The small molecule below binds the protein below.
Small molecule (SMILES): Nc1ncnc2c1ncn2[C@@H]1O[C@H](CO[P](=O)(O)O[P](=O)(O)NP(=O)(O)O)[C@@H](O)[C@H]1O

Sequence of chain 1.O:
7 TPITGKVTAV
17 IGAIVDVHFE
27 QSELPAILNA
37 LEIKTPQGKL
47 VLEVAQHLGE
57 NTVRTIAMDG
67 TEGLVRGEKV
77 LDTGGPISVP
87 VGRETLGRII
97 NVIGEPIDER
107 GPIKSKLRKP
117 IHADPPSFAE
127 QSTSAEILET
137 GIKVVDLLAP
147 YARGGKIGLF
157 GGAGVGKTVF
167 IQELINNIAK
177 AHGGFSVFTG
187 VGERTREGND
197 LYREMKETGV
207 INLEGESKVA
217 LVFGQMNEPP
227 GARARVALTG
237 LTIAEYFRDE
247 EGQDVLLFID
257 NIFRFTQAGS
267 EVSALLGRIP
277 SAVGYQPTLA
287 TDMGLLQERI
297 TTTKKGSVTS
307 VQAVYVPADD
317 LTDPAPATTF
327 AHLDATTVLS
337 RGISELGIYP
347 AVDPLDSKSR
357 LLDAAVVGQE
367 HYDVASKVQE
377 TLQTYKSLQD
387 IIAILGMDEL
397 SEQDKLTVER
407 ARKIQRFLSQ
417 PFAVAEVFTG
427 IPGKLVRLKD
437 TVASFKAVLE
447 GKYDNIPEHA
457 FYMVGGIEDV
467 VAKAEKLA

Sequence of chain 1.K:
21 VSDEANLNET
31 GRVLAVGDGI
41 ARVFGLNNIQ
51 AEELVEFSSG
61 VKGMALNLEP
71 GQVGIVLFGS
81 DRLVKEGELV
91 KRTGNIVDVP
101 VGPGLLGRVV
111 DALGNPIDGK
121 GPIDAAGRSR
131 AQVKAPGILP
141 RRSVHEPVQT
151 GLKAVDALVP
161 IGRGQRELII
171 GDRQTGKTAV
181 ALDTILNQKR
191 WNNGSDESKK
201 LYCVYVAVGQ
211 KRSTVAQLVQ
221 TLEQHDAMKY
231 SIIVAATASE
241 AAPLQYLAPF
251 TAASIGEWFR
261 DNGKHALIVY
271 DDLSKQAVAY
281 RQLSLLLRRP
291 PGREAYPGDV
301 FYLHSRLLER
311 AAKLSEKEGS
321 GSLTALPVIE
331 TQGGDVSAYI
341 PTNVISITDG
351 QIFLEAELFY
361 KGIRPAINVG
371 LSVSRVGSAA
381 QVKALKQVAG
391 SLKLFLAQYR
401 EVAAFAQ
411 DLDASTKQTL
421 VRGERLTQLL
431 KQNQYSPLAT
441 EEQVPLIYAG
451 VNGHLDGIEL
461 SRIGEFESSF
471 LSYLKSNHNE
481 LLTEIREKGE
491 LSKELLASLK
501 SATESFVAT

Binding-site contacts:
Ligand atom N1 contacts residue ALA421 of chain 1.O at 3.4 Å.
Ligand atom O2A contacts residue ARG375 of chain 1.K at 3.3 Å (salt-bridge).
Ligand atom O2' contacts residue VAL373 of chain 1.K at 3.5 Å.
Ligand atom O1G contacts residue ALA159 of chain 1.O at 3.1 Å.
Ligand atom O1B contacts residue GLY162 of chain 1.O at 3.2 Å (h-bond).
Ligand atom N6 contacts residue PHE418 of chain 1.O at 3.5 Å.
Ligand atom N3B contacts residue MG1 of chain 1.UA at 3.2 Å.
Ligand atom N1 contacts residue TYR345 of chain 1.O at 3.3 Å.
Ligand atom O1B contacts residue VAL161 of chain 1.O at 3.3 Å (h-bond).
Ligand atom C6 contacts residue TYR345 of chain 1.O at 3.5 Å (hydrophobic).
Ligand atom O2G contacts residue LYS163 of chain 1.O at 3.3 Å (salt-bridge).
Ligand atom PG contacts residue MG1 of chain 1.UA at 3.1 Å.
Ligand atom N3B contacts residue GLY160 of chain 1.O at 3.5 Å (h-bond).
Ligand atom O2G contacts residue MG1 of chain 1.UA at 2.0 Å.
Ligand atom O2B contacts residue MG1 of chain 1.UA at 2.2 Å.
Ligand atom O2B contacts residue LYS163 of chain 1.O at 3.3 Å (salt-bridge).
Ligand atom O1G contacts residue GLY160 of chain 1.O at 2.7 Å (h-bond).
Ligand atom O3G contacts residue ARG375 of chain 1.K at 3.2 Å (salt-bridge).
Ligand atom O2' contacts residue PHE424 of chain 1.O at 3.3 Å.
Ligand atom PB contacts residue LYS163 of chain 1.O at 3.4 Å.
Ligand atom O1B contacts residue LYS163 of chain 1.O at 2.6 Å (salt-bridge).
Ligand atom PA contacts residue GLY162 of chain 1.O at 3.6 Å.
Ligand atom C6 contacts residue ALA421 of chain 1.O at 3.5 Å (hydrophobic).
Ligand atom N3B contacts residue ARG375 of chain 1.K at 3.2 Å (salt-bridge).
Ligand atom PB contacts residue MG1 of chain 1.UA at 3.2 Å.
Ligand atom O3' contacts residue ARG375 of chain 1.K at 3.5 Å.
Ligand atom O1G contacts residue LYS163 of chain 1.O at 2.8 Å (salt-bridge).
Ligand atom O1A contacts residue GLY162 of chain 1.O at 3.3 Å.
Ligand atom C4 contacts residue TYR345 of chain 1.O at 3.5 Å (hydrophobic).
Ligand atom O3G contacts residue SER346 of chain 1.K at 3.2 Å.
Ligand atom O3G contacts residue ARG190 of chain 1.O at 2.8 Å (salt-bridge).
Ligand atom O1A contacts residue VAL165 of chain 1.O at 2.6 Å (h-bond).
Ligand atom C2 contacts residue TYR345 of chain 1.O at 3.5 Å (hydrophobic).
Ligand atom O3A contacts residue LYS163 of chain 1.O at 3.2 Å (salt-bridge).
Ligand atom O3' contacts residue PHE424 of chain 1.O at 3.4 Å.
Ligand atom O3A contacts residue GLY162 of chain 1.O at 2.8 Å (h-bond).
Ligand atom O2B contacts residue THR164 of chain 1.O at 2.6 Å (h-bond).
Ligand atom C5 contacts residue TYR345 of chain 1.O at 3.5 Å (hydrophobic).
Ligand atom O1A contacts residue THR164 of chain 1.O at 3.2 Å (h-bond).
Ligand atom N7 contacts residue VAL165 of chain 1.O at 3.3 Å.